Sequence of chain 1.B:
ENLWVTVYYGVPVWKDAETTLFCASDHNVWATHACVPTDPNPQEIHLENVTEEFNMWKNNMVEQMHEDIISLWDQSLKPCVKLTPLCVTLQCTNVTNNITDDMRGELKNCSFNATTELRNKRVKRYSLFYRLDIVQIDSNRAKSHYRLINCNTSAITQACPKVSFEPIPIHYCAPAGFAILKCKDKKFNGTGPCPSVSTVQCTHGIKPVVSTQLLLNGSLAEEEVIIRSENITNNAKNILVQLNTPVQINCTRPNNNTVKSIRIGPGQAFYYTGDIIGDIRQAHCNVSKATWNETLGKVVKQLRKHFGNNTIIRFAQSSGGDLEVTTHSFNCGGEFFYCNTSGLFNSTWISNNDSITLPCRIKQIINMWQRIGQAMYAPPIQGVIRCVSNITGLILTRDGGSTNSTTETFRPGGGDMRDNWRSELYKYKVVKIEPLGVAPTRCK

This small molecule binds to this protein.
Small molecule (SMILES): CC(=O)N[C@H]1[C@H](O[C@H]2[C@H](O)[C@@H](NC(C)=O)CO[C@@H]2CO)O[C@H](CO)[C@@H](O)[C@@H]1O

Binding-site contacts:
Ligand atom C7 contacts residue ASN149 of chain 1.B at 3.1 Å.
Ligand atom C7 contacts residue ASN134 of chain 1.B at 4.3 Å.
Ligand atom C5 contacts residue ASN149 of chain 1.B at 3.6 Å.
Ligand atom C8 contacts residue ASN149 of chain 1.B at 4.4 Å.
Ligand atom C8 contacts residue THR136 of chain 1.B at 3.5 Å.
Ligand atom O7 contacts residue THR136 of chain 1.B at 3.1 Å (h-bond).
Ligand atom C8 contacts residue VAL135 of chain 1.B at 3.7 Å (hydrophobic).
Ligand atom C8 contacts residue TYR166 of chain 1.B at 3.7 Å (hydrophobic).
Ligand atom C5 contacts residue TYR166 of chain 1.B at 4.1 Å (hydrophobic).
Ligand atom C1 contacts residue TYR166 of chain 1.B at 4.1 Å (hydrophobic).
Ligand atom N2 contacts residue LEU168 of chain 1.B at 4.3 Å.
Ligand atom O4 contacts residue TYR166 of chain 1.B at 3.7 Å.
Ligand atom O3 contacts residue THR136 of chain 1.B at 4.4 Å.
Ligand atom C7 contacts residue VAL135 of chain 1.B at 4.2 Å (hydrophobic).
Ligand atom C4 contacts residue TYR166 of chain 1.B at 4.4 Å (hydrophobic).
Ligand atom O6 contacts residue TYR166 of chain 1.B at 3.8 Å.
Ligand atom O5 contacts residue ASN149 of chain 1.B at 2.4 Å (h-bond).
Ligand atom C3 contacts residue ASN149 of chain 1.B at 3.7 Å.
Ligand atom C2 contacts residue ASN149 of chain 1.B at 2.5 Å.
Ligand atom O7 contacts residue TYR166 of chain 1.B at 2.9 Å (h-bond).
Ligand atom C6 contacts residue TYR166 of chain 1.B at 4.4 Å (hydrophobic).
Ligand atom C1 contacts residue ASN149 of chain 1.B at 1.4 Å.
Ligand atom C3 contacts residue TYR166 of chain 1.B at 4.0 Å (hydrophobic).
Ligand atom C4 contacts residue ASN149 of chain 1.B at 4.2 Å.
Ligand atom N2 contacts residue THR136 of chain 1.B at 4.1 Å.
Ligand atom O7 contacts residue ASN134 of chain 1.B at 3.2 Å (h-bond).
Ligand atom C8 contacts residue LEU168 of chain 1.B at 4.0 Å (hydrophobic).
Ligand atom O7 contacts residue ASN149 of chain 1.B at 2.9 Å (h-bond).
Ligand atom C2 contacts residue THR136 of chain 1.B at 4.4 Å.
Ligand atom O7 contacts residue VAL135 of chain 1.B at 3.5 Å.
Ligand atom C7 contacts residue TYR166 of chain 1.B at 3.8 Å (hydrophobic).
Ligand atom C7 contacts residue THR136 of chain 1.B at 3.4 Å.
Ligand atom C7 contacts residue LEU168 of chain 1.B at 4.2 Å (hydrophobic).
Ligand atom N2 contacts residue ASN149 of chain 1.B at 2.8 Å (h-bond).